Binding-site contacts:
Ligand atom C3' contacts residue MET176 of chain 1.B at 3.9 Å (hydrophobic).
Ligand atom C2 contacts residue TRP95 of chain 1.B at 3.7 Å (hydrophobic).
Ligand atom C3' contacts residue CA1 of chain 1.D at 3.5 Å.
Ligand atom C5 contacts residue TRP95 of chain 1.B at 3.7 Å (hydrophobic).
Ligand atom N9 contacts residue ASP52 of chain 1.B at 3.3 Å (salt-bridge).
Ligand atom C6 contacts residue TRP95 of chain 1.B at 3.6 Å (hydrophobic).
Ligand atom O2' contacts residue ASP273 of chain 1.B at 3.2 Å (salt-bridge).
Ligand atom C3' contacts residue ASN198 of chain 1.B at 4.0 Å.
Ligand atom C4' contacts residue GLU196 of chain 1.B at 3.6 Å.
Ligand atom C2' contacts residue CA1 of chain 1.D at 3.5 Å.
Ligand atom C4 contacts residue TRP95 of chain 1.B at 3.7 Å (hydrophobic).
Ligand atom C3 contacts residue ASN185 of chain 1.B at 3.5 Å.
Ligand atom C2' contacts residue ASP273 of chain 1.B at 4.0 Å.
Ligand atom O3' contacts residue CA1 of chain 1.D at 2.5 Å.
Ligand atom O3' contacts residue ASN198 of chain 1.B at 3.1 Å (h-bond).
Ligand atom O2' contacts residue CA1 of chain 1.D at 2.5 Å.
Ligand atom O3' contacts residue THR149 of chain 1.B at 3.0 Å (h-bond).
Ligand atom C8 contacts residue ASP52 of chain 1.B at 3.2 Å.
Ligand atom O5' contacts residue ASN185 of chain 1.B at 3.0 Å (h-bond).
Ligand atom C5' contacts residue GLU196 of chain 1.B at 3.3 Å.
Ligand atom C3 contacts residue TRP95 of chain 1.B at 3.8 Å (hydrophobic).
Ligand atom O4' contacts residue ASN198 of chain 1.B at 4.0 Å.
Ligand atom C2' contacts residue ASP26 of chain 1.B at 3.5 Å.
Ligand atom O2' contacts residue ASN24 of chain 1.B at 3.7 Å.
Ligand atom C8 contacts residue ASN24 of chain 1.B at 3.8 Å.
Ligand atom N7 contacts residue ASP52 of chain 1.B at 4.0 Å.
Ligand atom C1' contacts residue ASP52 of chain 1.B at 3.3 Å.
Ligand atom O2' contacts residue ASP26 of chain 1.B at 2.8 Å (salt-bridge).
Ligand atom N6 contacts residue TRP95 of chain 1.B at 4.0 Å.
Ligand atom C4' contacts residue ASN198 of chain 1.B at 3.7 Å.
Ligand atom O3' contacts residue MET176 of chain 1.B at 3.9 Å.
Ligand atom C4' contacts residue MET176 of chain 1.B at 3.9 Å (hydrophobic).
Ligand atom C2 contacts residue ASN185 of chain 1.B at 3.3 Å.
Ligand atom O3' contacts residue ASP273 of chain 1.B at 2.9 Å (salt-bridge).
Ligand atom C3' contacts residue ASP273 of chain 1.B at 3.5 Å.
Ligand atom C3' contacts residue ASP26 of chain 1.B at 3.9 Å.
Ligand atom C5' contacts residue MET176 of chain 1.B at 3.5 Å (hydrophobic).
Ligand atom O2' contacts residue ASP27 of chain 1.B at 3.2 Å (salt-bridge).
Ligand atom N1 contacts residue TRP95 of chain 1.B at 3.4 Å.
Ligand atom O5' contacts residue GLU196 of chain 1.B at 2.6 Å (salt-bridge).

This small molecule binds to this protein.
Small molecule (SMILES): Nc1nccc2c1ncn2[C@@H]1O[C@H](CO)[C@@H](O)[C@H]1O

Sequence of chain 1.B:
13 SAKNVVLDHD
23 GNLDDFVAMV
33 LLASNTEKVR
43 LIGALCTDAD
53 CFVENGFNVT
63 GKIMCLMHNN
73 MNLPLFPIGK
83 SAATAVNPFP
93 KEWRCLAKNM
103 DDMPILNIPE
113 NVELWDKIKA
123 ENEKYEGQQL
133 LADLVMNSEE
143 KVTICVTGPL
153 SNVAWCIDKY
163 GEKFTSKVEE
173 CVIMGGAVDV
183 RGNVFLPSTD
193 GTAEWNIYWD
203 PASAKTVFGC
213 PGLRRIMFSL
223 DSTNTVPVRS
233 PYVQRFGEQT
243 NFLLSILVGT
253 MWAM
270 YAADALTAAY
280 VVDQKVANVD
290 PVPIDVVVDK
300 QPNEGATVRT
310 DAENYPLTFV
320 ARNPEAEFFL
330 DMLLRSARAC